Sequence of chain 1.B:
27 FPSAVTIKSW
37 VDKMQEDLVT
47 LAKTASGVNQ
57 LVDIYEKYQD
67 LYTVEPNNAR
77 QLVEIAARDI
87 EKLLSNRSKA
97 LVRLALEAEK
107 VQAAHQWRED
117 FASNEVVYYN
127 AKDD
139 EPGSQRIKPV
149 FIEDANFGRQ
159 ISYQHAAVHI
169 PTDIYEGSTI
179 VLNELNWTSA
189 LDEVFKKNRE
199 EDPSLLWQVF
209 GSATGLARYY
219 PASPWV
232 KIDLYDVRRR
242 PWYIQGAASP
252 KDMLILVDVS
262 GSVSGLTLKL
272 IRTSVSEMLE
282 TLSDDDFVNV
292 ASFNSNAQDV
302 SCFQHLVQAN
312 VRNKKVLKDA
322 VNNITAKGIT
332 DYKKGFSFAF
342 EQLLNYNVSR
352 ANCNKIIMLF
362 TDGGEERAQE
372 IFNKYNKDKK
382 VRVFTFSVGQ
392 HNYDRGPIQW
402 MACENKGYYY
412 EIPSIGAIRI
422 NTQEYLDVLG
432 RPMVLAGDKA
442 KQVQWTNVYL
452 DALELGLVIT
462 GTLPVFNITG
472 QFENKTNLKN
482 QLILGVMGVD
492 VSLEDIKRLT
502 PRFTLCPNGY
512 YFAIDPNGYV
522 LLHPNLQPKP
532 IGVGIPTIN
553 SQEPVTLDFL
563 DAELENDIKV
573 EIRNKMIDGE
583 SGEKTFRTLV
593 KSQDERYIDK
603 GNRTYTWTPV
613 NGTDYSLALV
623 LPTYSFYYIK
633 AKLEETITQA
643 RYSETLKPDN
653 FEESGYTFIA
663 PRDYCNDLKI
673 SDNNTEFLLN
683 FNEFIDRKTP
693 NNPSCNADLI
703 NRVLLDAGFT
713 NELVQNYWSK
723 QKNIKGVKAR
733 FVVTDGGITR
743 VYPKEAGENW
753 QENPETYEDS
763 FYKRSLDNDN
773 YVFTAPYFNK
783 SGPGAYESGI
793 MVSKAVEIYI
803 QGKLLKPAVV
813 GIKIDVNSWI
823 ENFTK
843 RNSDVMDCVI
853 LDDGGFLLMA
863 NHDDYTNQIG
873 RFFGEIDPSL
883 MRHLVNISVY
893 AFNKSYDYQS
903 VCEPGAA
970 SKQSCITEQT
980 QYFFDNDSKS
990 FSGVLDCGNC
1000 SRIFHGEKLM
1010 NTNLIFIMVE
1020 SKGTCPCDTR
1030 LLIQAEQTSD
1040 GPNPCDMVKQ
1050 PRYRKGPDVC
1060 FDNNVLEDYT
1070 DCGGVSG

Binding-site contacts:
Ligand atom C4 contacts residue ASN184 of chain 1.B at 4.3 Å.
Ligand atom C3 contacts residue ASN184 of chain 1.B at 3.8 Å.
Ligand atom O5 contacts residue ASN184 of chain 1.B at 2.4 Å (h-bond).
Ligand atom O7 contacts residue ASN184 of chain 1.B at 3.6 Å (h-bond).
Ligand atom C2 contacts residue ASN184 of chain 1.B at 2.5 Å.
Ligand atom C8 contacts residue ALA188 of chain 1.B at 4.1 Å (hydrophobic).
Ligand atom C8 contacts residue VAL107 of chain 1.B at 4.1 Å (hydrophobic).
Ligand atom O6 contacts residue ASN120 of chain 1.B at 3.6 Å.
Ligand atom C6 contacts residue ASN120 of chain 1.B at 4.0 Å.
Ligand atom O7 contacts residue ASN120 of chain 1.B at 3.4 Å (h-bond).
Ligand atom C1 contacts residue ASN184 of chain 1.B at 1.4 Å.
Ligand atom C7 contacts residue ASN120 of chain 1.B at 3.8 Å.
Ligand atom C7 contacts residue ASN184 of chain 1.B at 3.3 Å.
Ligand atom C8 contacts residue ASN120 of chain 1.B at 3.4 Å.
Ligand atom C5 contacts residue ASN184 of chain 1.B at 3.7 Å.
Ligand atom C7 contacts residue TRP185 of chain 1.B at 4.4 Å (hydrophobic).
Ligand atom C8 contacts residue ASN184 of chain 1.B at 3.4 Å.
Ligand atom C8 contacts residue TRP185 of chain 1.B at 3.7 Å (hydrophobic).
Ligand atom N2 contacts residue ASN184 of chain 1.B at 2.9 Å (h-bond).

A protein and the small-molecule ligand that binds it are described below.
Small molecule (SMILES): CC(=O)N[C@H]1[C@H](O[C@H]2[C@H](O)[C@@H](NC(C)=O)CO[C@@H]2CO)O[C@H](CO)[C@@H](O[C@@H]2O[C@H](CO)[C@@H](O)[C@H](O)[C@H]2NC(C)=O)[C@@H]1O